Binding-site contacts:
Ligand atom C5 contacts residue HIS153 of chain 1.A at 3.5 Å.
Ligand atom C3 contacts residue ASP105 of chain 1.A at 3.4 Å.
Ligand atom C2 contacts residue GLN129 of chain 1.A at 4.2 Å.
Ligand atom C1 contacts residue ASP105 of chain 1.A at 1.4 Å.
Ligand atom C7 contacts residue HIS153 of chain 1.A at 3.8 Å.
Ligand atom C3 contacts residue HIS153 of chain 1.A at 4.1 Å.
Ligand atom O2 contacts residue TYR215 of chain 1.A at 2.8 Å (h-bond).
Ligand atom O2 contacts residue PHE154 of chain 1.A at 3.8 Å.
Ligand atom C1 contacts residue HIS273 of chain 1.A at 4.3 Å.
Ligand atom C8 contacts residue VAL151 of chain 1.A at 3.7 Å (hydrophobic).
Ligand atom O2 contacts residue AVH1 of chain 1.E at 0.8 Å (h-bond).
Ligand atom C7 contacts residue VAL151 of chain 1.A at 4.2 Å (hydrophobic).
Ligand atom C6 contacts residue ASP105 of chain 1.A at 2.4 Å.
Ligand atom C3 contacts residue PHE154 of chain 1.A at 4.0 Å (hydrophobic).
Ligand atom C6 contacts residue TYR215 of chain 1.A at 3.5 Å (hydrophobic).
Ligand atom C8 contacts residue LEU150 of chain 1.A at 4.0 Å (hydrophobic).
Ligand atom C2 contacts residue ASP105 of chain 1.A at 2.5 Å.
Ligand atom C7 contacts residue LEU150 of chain 1.A at 3.9 Å (hydrophobic).
Ligand atom C5 contacts residue PHE179 of chain 1.A at 4.2 Å (hydrophobic).
Ligand atom C1 contacts residue TYR215 of chain 1.A at 4.0 Å (hydrophobic).
Ligand atom C5 contacts residue ASP105 of chain 1.A at 2.9 Å.
Ligand atom C6 contacts residue AVH1 of chain 1.E at 0.9 Å.
Ligand atom C5 contacts residue HIS273 of chain 1.A at 3.8 Å.
Ligand atom C3 contacts residue AVH1 of chain 1.E at 0.6 Å.
Ligand atom C4 contacts residue HIS273 of chain 1.A at 3.7 Å.
Ligand atom C7 contacts residue HIS183 of chain 1.A at 3.9 Å.
Ligand atom C1 contacts residue AVH1 of chain 1.E at 0.9 Å.
Ligand atom C8 contacts residue AVH1 of chain 1.E at 1.0 Å.
Ligand atom C5 contacts residue AVH1 of chain 1.E at 0.5 Å.
Ligand atom O2 contacts residue ASP105 of chain 1.A at 3.6 Å (salt-bridge).
Ligand atom C4 contacts residue ASP105 of chain 1.A at 3.2 Å.
Ligand atom C6 contacts residue HIS153 of chain 1.A at 3.4 Å.
Ligand atom C7 contacts residue AVH1 of chain 1.E at 1.6 Å.
Ligand atom C1 contacts residue ILE106 of chain 1.A at 4.3 Å (hydrophobic).
Ligand atom O2 contacts residue HIS153 of chain 1.A at 2.4 Å (h-bond).
Ligand atom C2 contacts residue AVH1 of chain 1.E at 0.5 Å.
Ligand atom C2 contacts residue ALA130 of chain 1.A at 3.8 Å (hydrophobic).
Ligand atom C8 contacts residue MET248 of chain 1.A at 3.7 Å (hydrophobic).
Ligand atom C4 contacts residue AVH1 of chain 1.E at 0.6 Å.
Ligand atom C4 contacts residue HIS153 of chain 1.A at 4.1 Å.

Sequence of chain 1.A:
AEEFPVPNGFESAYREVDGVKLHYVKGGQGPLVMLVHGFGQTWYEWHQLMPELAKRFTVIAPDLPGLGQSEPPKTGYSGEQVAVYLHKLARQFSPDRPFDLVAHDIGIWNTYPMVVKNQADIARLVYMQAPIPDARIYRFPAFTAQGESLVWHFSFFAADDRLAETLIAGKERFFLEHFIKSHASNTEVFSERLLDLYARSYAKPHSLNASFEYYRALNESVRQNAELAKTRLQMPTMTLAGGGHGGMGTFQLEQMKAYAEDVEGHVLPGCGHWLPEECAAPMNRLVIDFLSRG

The small molecule below binds the protein below.
Small molecule (SMILES): C=C[C@H]1CCC(O)[C@@H](O)C1